This protein binds this small molecule.
Small molecule (SMILES): CSCC[C@H](N)C(=O)O

Binding-site contacts:
Ligand atom OXT contacts residue TRP217 of chain 1.B at 3.9 Å.
Ligand atom OXT contacts residue SER269 of chain 1.B at 3.0 Å (h-bond).
Ligand atom CE contacts residue ASN215 of chain 1.B at 3.7 Å.
Ligand atom CB contacts residue PHE156 of chain 1.A at 4.3 Å (hydrophobic).
Ligand atom C contacts residue SER23 of chain 1.A at 3.8 Å.
Ligand atom CB contacts residue LEU17 of chain 1.A at 4.4 Å (hydrophobic).
Ligand atom C contacts residue ASP21 of chain 1.A at 4.5 Å.
Ligand atom CA contacts residue SER23 of chain 1.A at 3.5 Å.
Ligand atom CG contacts residue LEU17 of chain 1.A at 4.4 Å (hydrophobic).
Ligand atom O contacts residue SER269 of chain 1.B at 3.6 Å.
Ligand atom CE contacts residue PHE213 of chain 1.B at 4.3 Å (hydrophobic).
Ligand atom SD contacts residue THR155 of chain 1.A at 3.8 Å.
Ligand atom CG contacts residue 5F11 of chain 1.E at 4.1 Å.
Ligand atom CE contacts residue THR155 of chain 1.A at 4.0 Å.
Ligand atom SD contacts residue 5F11 of chain 1.E at 3.5 Å (h-bond).
Ligand atom C contacts residue TRP217 of chain 1.B at 3.6 Å (hydrophobic).
Ligand atom O contacts residue ASP21 of chain 1.A at 3.8 Å.
Ligand atom CE contacts residue ASP210 of chain 1.B at 3.4 Å.
Ligand atom N contacts residue ASP21 of chain 1.A at 3.1 Å (salt-bridge).
Ligand atom O contacts residue ARG270 of chain 1.B at 2.9 Å (salt-bridge).
Ligand atom CA contacts residue TRP217 of chain 1.B at 4.2 Å (hydrophobic).
Ligand atom C contacts residue ASP210 of chain 1.B at 4.2 Å.
Ligand atom OXT contacts residue ARG270 of chain 1.B at 4.3 Å.
Ligand atom CE contacts residue PHE254 of chain 1.B at 4.0 Å (hydrophobic).
Ligand atom CA contacts residue ASP210 of chain 1.B at 3.4 Å.
Ligand atom CE contacts residue 5F11 of chain 1.E at 3.7 Å.
Ligand atom CG contacts residue THR155 of chain 1.A at 3.9 Å.
Ligand atom C contacts residue SER269 of chain 1.B at 3.7 Å.
Ligand atom N contacts residue TRP217 of chain 1.B at 4.2 Å.
Ligand atom C contacts residue ARG270 of chain 1.B at 4.1 Å.
Ligand atom CG contacts residue PHE156 of chain 1.A at 3.7 Å (hydrophobic).
Ligand atom SD contacts residue PHE213 of chain 1.B at 3.7 Å.
Ligand atom CB contacts residue SER23 of chain 1.A at 3.2 Å.
Ligand atom O contacts residue TRP217 of chain 1.B at 3.4 Å.
Ligand atom N contacts residue ASP210 of chain 1.B at 2.8 Å (salt-bridge).
Ligand atom O contacts residue SER23 of chain 1.A at 3.5 Å (h-bond).
Ligand atom CA contacts residue ASP21 of chain 1.A at 4.2 Å.
Ligand atom N contacts residue SER23 of chain 1.A at 2.9 Å (h-bond).

Sequence of chain 1.B:
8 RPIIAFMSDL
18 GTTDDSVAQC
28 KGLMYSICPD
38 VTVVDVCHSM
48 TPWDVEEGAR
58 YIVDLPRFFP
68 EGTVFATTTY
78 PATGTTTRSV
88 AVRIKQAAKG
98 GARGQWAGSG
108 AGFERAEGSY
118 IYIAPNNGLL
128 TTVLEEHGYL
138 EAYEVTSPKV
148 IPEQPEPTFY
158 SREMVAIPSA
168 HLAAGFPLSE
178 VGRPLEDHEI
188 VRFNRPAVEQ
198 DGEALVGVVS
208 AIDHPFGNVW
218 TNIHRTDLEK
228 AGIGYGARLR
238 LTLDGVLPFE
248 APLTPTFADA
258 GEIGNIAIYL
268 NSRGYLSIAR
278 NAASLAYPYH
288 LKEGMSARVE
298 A

Sequence of chain 1.A:
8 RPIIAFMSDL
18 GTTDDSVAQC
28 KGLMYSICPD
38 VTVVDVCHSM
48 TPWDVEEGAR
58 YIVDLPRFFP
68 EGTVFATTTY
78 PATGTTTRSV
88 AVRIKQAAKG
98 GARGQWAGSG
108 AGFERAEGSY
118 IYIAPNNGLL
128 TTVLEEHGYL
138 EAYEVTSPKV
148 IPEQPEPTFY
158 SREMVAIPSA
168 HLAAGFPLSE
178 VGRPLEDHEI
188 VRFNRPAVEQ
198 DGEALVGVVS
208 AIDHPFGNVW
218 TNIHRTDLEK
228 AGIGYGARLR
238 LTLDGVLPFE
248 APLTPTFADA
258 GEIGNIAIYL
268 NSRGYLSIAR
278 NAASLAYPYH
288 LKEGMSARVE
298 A